A small-molecule ligand and the protein it binds are described below.
Small molecule (SMILES): CC(C)[C@H](N)C(=O)O

Binding-site contacts:
Ligand atom C contacts residue ALA478 of chain 3.A at 3.6 Å (hydrophobic).
Ligand atom C contacts residue THR476 of chain 3.A at 4.2 Å.
Ligand atom CG1 contacts residue GLU137 of chain 3.A at 3.3 Å.
Ligand atom CA contacts residue ALA478 of chain 3.A at 4.1 Å (hydrophobic).
Ligand atom CA contacts residue PHE185 of chain 3.A at 4.2 Å (hydrophobic).
Ligand atom CG2 contacts residue SER323 of chain 3.A at 4.5 Å.
Ligand atom CG1 contacts residue ILE189 of chain 3.A at 3.9 Å (hydrophobic).
Ligand atom OXT contacts residue PHE185 of chain 3.A at 4.3 Å.
Ligand atom N contacts residue GLU137 of chain 3.A at 3.0 Å (salt-bridge).
Ligand atom CG2 contacts residue CYS322 of chain 3.A at 3.6 Å (hydrophobic).
Ligand atom C contacts residue SER323 of chain 3.A at 3.5 Å.
Ligand atom OXT contacts residue GLY477 of chain 3.A at 2.9 Å (h-bond).
Ligand atom CB contacts residue GLU137 of chain 3.A at 4.1 Å.
Ligand atom O contacts residue PHE485 of chain 3.A at 3.6 Å.
Ligand atom O contacts residue THR476 of chain 3.A at 4.0 Å.
Ligand atom CB contacts residue PHE185 of chain 3.A at 3.6 Å (hydrophobic).
Ligand atom CG2 contacts residue PHE185 of chain 3.A at 4.3 Å (hydrophobic).
Ligand atom OXT contacts residue SER323 of chain 3.A at 2.7 Å (h-bond).
Ligand atom CA contacts residue GLU137 of chain 3.A at 3.6 Å.
Ligand atom CG2 contacts residue PHE485 of chain 3.A at 3.7 Å (hydrophobic).
Ligand atom O contacts residue GLY477 of chain 3.A at 3.2 Å (h-bond).
Ligand atom OXT contacts residue THR476 of chain 3.A at 3.8 Å.
Ligand atom O contacts residue SER323 of chain 3.A at 3.7 Å.
Ligand atom OXT contacts residue ALA478 of chain 3.A at 4.3 Å.
Ligand atom CG1 contacts residue PHE185 of chain 3.A at 3.6 Å (hydrophobic).
Ligand atom N contacts residue ALA478 of chain 3.A at 3.1 Å (h-bond).
Ligand atom C contacts residue GLY477 of chain 3.A at 3.2 Å.
Ligand atom N contacts residue GLY477 of chain 3.A at 4.3 Å.
Ligand atom O contacts residue ALA478 of chain 3.A at 3.0 Å (h-bond).
Ligand atom CA contacts residue GLY477 of chain 3.A at 4.2 Å.
Ligand atom OXT contacts residue LYS321 of chain 3.A at 4.2 Å.

Sequence of chain 3.A:
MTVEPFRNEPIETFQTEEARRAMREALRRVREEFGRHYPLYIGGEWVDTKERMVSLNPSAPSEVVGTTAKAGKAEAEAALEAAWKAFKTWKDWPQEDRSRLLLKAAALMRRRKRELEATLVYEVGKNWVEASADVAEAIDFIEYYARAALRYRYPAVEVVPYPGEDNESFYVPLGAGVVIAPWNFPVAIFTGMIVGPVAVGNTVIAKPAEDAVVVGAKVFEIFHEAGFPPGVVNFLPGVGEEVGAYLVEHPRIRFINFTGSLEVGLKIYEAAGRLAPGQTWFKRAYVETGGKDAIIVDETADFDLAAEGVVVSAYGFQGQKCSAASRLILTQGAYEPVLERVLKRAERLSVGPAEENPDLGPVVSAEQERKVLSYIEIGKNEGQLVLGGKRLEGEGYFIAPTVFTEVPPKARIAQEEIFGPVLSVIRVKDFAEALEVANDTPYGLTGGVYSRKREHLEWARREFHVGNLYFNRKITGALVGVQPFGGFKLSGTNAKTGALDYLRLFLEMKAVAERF